Binding-site contacts:
Ligand atom C15 contacts residue THR208 of chain 1.C at 3.5 Å.
Ligand atom C9 contacts residue THR208 of chain 1.C at 3.7 Å.
Ligand atom C18 contacts residue ASN51 of chain 1.B at 3.4 Å.
Ligand atom N2 contacts residue TYR49 of chain 1.B at 3.6 Å (h-bond).
Ligand atom C13 contacts residue TYR49 of chain 1.B at 3.7 Å (hydrophobic).
Ligand atom C13 contacts residue THR208 of chain 1.C at 3.9 Å.
Ligand atom C2 contacts residue PHE68 of chain 1.B at 3.8 Å (hydrophobic).
Ligand atom O3 contacts residue LYS159 of chain 1.C at 3.7 Å.
Ligand atom N contacts residue THR133 of chain 1.B at 3.2 Å.
Ligand atom C14 contacts residue THR208 of chain 1.C at 3.8 Å.
Ligand atom C12 contacts residue TYR49 of chain 1.B at 3.4 Å (hydrophobic).
Ligand atom F contacts residue PHE103 of chain 1.C at 3.7 Å.
Ligand atom O2 contacts residue ILE206 of chain 1.C at 3.7 Å.
Ligand atom C11 contacts residue THR208 of chain 1.C at 3.3 Å.
Ligand atom N1 contacts residue THR208 of chain 1.C at 3.4 Å.
Ligand atom C16 contacts residue TYR49 of chain 1.B at 3.7 Å (hydrophobic).
Ligand atom C17 contacts residue ASN51 of chain 1.B at 3.9 Å.
Ligand atom O3 contacts residue HIS105 of chain 1.C at 3.0 Å.
Ligand atom C4 contacts residue THR210 of chain 1.C at 3.9 Å.
Ligand atom N1 contacts residue TYR49 of chain 1.B at 3.5 Å.
Ligand atom F contacts residue HIS105 of chain 1.C at 3.6 Å.
Ligand atom O4 contacts residue ASP187 of chain 1.B at 3.9 Å.
Ligand atom C1 contacts residue PHE68 of chain 1.B at 3.9 Å (hydrophobic).
Ligand atom O4 contacts residue ASN51 of chain 1.B at 3.5 Å (h-bond).
Ligand atom O1 contacts residue THR208 of chain 1.C at 3.6 Å.
Ligand atom C17 contacts residue TYR49 of chain 1.B at 3.4 Å (hydrophobic).
Ligand atom N contacts residue MET121 of chain 1.B at 3.9 Å.
Ligand atom N contacts residue THR210 of chain 1.C at 3.3 Å.
Ligand atom O contacts residue THR133 of chain 1.B at 3.2 Å.
Ligand atom C6 contacts residue TYR163 of chain 1.C at 3.4 Å (hydrophobic).
Ligand atom C8 contacts residue TYR213 of chain 1.C at 3.6 Å (hydrophobic).
Ligand atom C9 contacts residue THR210 of chain 1.C at 3.5 Å.
Ligand atom C12 contacts residue THR208 of chain 1.C at 3.7 Å.
Ligand atom C8 contacts residue THR208 of chain 1.C at 3.8 Å.
Ligand atom C5 contacts residue TYR163 of chain 1.C at 3.9 Å (hydrophobic).
Ligand atom F contacts residue TYR213 of chain 1.C at 3.6 Å.
Ligand atom C10 contacts residue TYR49 of chain 1.B at 3.7 Å (hydrophobic).
Ligand atom O contacts residue THR210 of chain 1.C at 3.5 Å.
Ligand atom F contacts residue SER162 of chain 1.C at 3.0 Å.
Ligand atom C contacts residue PHE68 of chain 1.B at 3.5 Å (hydrophobic).

A protein and the small-molecule ligand that binds it are described below.
Small molecule (SMILES): Cc1onc(-c2ccc(F)cc2)c1COc1ccc(C(=O)N2CCS(=O)(=O)CC2)cn1

Sequence of chain 1.B:
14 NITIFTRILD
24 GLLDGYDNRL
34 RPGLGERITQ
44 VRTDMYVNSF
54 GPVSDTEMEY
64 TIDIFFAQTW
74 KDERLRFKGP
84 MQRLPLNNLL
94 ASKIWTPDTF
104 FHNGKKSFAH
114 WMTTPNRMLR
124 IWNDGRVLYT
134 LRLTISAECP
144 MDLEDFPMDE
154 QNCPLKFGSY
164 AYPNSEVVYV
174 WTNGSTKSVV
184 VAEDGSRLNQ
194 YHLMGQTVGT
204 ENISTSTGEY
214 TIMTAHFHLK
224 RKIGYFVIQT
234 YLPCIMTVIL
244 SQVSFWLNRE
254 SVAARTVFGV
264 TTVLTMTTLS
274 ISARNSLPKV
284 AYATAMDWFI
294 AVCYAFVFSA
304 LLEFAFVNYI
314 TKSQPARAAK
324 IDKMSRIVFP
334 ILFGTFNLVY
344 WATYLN

Sequence of chain 1.C:
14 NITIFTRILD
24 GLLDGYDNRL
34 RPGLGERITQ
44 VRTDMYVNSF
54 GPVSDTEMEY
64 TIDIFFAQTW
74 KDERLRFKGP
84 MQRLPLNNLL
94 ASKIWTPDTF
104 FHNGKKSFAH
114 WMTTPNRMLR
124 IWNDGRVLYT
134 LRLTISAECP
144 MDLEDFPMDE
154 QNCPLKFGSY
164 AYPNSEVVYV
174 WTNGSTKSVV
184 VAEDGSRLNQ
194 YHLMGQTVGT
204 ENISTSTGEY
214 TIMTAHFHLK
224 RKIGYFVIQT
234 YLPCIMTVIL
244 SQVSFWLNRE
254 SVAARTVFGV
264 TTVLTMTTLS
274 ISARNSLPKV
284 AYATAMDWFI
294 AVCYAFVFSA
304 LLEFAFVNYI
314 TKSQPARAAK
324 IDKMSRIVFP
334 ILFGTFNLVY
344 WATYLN